Sequence of chain 1.A:
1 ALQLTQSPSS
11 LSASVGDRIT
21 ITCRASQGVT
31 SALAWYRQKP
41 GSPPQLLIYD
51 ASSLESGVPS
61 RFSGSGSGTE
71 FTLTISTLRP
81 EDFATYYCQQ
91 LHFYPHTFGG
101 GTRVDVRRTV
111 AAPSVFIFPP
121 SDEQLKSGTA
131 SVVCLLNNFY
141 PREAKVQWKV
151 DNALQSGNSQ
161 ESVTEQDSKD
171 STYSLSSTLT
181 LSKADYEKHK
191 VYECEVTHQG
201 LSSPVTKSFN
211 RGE

Sequence of chain 1.B:
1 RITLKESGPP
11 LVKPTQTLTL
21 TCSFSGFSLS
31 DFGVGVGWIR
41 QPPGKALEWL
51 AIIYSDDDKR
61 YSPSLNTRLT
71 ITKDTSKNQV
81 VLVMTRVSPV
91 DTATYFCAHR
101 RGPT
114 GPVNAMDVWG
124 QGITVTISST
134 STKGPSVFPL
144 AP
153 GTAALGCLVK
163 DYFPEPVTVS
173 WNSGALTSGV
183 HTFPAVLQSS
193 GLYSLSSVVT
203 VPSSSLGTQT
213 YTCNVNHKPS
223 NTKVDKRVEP

This small molecule binds to this protein.
Small molecule (SMILES): CC(C)C[C@H](NC(=O)[C@@H](N)CCC(=O)O)C(=O)N[C@@H](CC(=O)O)C(=O)N[C@@H](CCCCN)C(=O)N[C@@H](CC1=c2ccccc2=NC1)C(=O)N[C@@H](C)C(=O)N[C@H](C=O)CO

Binding-site contacts:
Ligand atom OD1 contacts residue LEU91 of chain 1.A at 3.4 Å (h-bond).
Ligand atom CE3 contacts residue PRO103 of chain 1.B at 3.4 Å (hydrophobic).
Ligand atom O contacts residue TYR94 of chain 1.A at 3.8 Å.
Ligand atom CB contacts residue LEU91 of chain 1.A at 3.0 Å (hydrophobic).
Ligand atom CH2 contacts residue PHE32 of chain 1.B at 3.6 Å (hydrophobic).
Ligand atom C contacts residue HIS92 of chain 1.A at 3.6 Å.
Ligand atom OE2 contacts residue ARG60 of chain 1.B at 2.3 Å (salt-bridge).
Ligand atom CE2 contacts residue PRO103 of chain 1.B at 3.4 Å (hydrophobic).
Ligand atom CA contacts residue HIS92 of chain 1.A at 3.7 Å.
Ligand atom CG contacts residue ARG100 of chain 1.B at 3.6 Å.
Ligand atom OD1 contacts residue TYR94 of chain 1.A at 3.6 Å.
Ligand atom CE contacts residue ASP58 of chain 1.B at 3.2 Å.
Ligand atom NZ contacts residue ASP56 of chain 1.B at 2.2 Å (salt-bridge).
Ligand atom CD contacts residue TYR94 of chain 1.A at 3.7 Å (hydrophobic).
Ligand atom OD2 contacts residue ARG100 of chain 1.B at 3.2 Å (salt-bridge).
Ligand atom CB contacts residue HIS92 of chain 1.A at 2.9 Å.
Ligand atom CD2 contacts residue PRO103 of chain 1.B at 3.6 Å (hydrophobic).
Ligand atom CG contacts residue LEU91 of chain 1.A at 3.0 Å (hydrophobic).
Ligand atom CZ3 contacts residue PRO103 of chain 1.B at 3.1 Å (hydrophobic).
Ligand atom OD1 contacts residue TYR54 of chain 1.B at 3.7 Å.
Ligand atom CB contacts residue TYR94 of chain 1.A at 3.7 Å (hydrophobic).
Ligand atom CZ2 contacts residue GLY33 of chain 1.B at 3.5 Å.
Ligand atom CA contacts residue HIS92 of chain 1.A at 3.3 Å.
Ligand atom CD2 contacts residue PHE93 of chain 1.A at 3.2 Å (hydrophobic).
Ligand atom N contacts residue TYR94 of chain 1.A at 3.7 Å.
Ligand atom OE2 contacts residue TYR94 of chain 1.A at 3.5 Å.
Ligand atom OE1 contacts residue ARG60 of chain 1.B at 3.5 Å (salt-bridge).
Ligand atom CH2 contacts residue PRO103 of chain 1.B at 3.0 Å (hydrophobic).
Ligand atom OD1 contacts residue ARG100 of chain 1.B at 2.9 Å (salt-bridge).
Ligand atom N contacts residue HIS92 of chain 1.A at 2.6 Å (h-bond).
Ligand atom OD1 contacts residue HIS96 of chain 1.A at 3.1 Å (h-bond).
Ligand atom NZ contacts residue ASP58 of chain 1.B at 3.1 Å (salt-bridge).
Ligand atom OD2 contacts residue LEU91 of chain 1.A at 3.2 Å (h-bond).
Ligand atom O contacts residue PHE93 of chain 1.A at 3.4 Å.
Ligand atom CD2 contacts residue HIS92 of chain 1.A at 3.6 Å.
Ligand atom CD1 contacts residue VAL116 of chain 1.B at 3.8 Å (hydrophobic).
Ligand atom CZ2 contacts residue PRO103 of chain 1.B at 2.9 Å (hydrophobic).
Ligand atom CE contacts residue ASP56 of chain 1.B at 3.5 Å.
Ligand atom O contacts residue TYR94 of chain 1.A at 3.3 Å (h-bond).
Ligand atom CD contacts residue ARG60 of chain 1.B at 3.5 Å.